Binding-site contacts:
Ligand atom O5 contacts residue ASN80 of chain 1.C at 2.4 Å (h-bond).
Ligand atom C8 contacts residue ASN80 of chain 1.C at 4.2 Å.
Ligand atom C4 contacts residue ASN80 of chain 1.C at 4.2 Å.
Ligand atom C8 contacts residue LEU79 of chain 1.C at 4.0 Å (hydrophobic).
Ligand atom C1 contacts residue HIS119 of chain 1.C at 4.0 Å.
Ligand atom C2 contacts residue ASN80 of chain 1.C at 2.4 Å.
Ligand atom C7 contacts residue ASN80 of chain 1.C at 3.7 Å.
Ligand atom C1 contacts residue ASN80 of chain 1.C at 1.4 Å.
Ligand atom O7 contacts residue ASN80 of chain 1.C at 4.2 Å.
Ligand atom N2 contacts residue ASN80 of chain 1.C at 2.9 Å (h-bond).
Ligand atom O5 contacts residue HIS119 of chain 1.C at 3.7 Å.
Ligand atom C8 contacts residue PRO78 of chain 1.C at 3.8 Å (hydrophobic).
Ligand atom C3 contacts residue ASN80 of chain 1.C at 3.8 Å.
Ligand atom C5 contacts residue ASN80 of chain 1.C at 3.6 Å.

Sequence of chain 1.C:
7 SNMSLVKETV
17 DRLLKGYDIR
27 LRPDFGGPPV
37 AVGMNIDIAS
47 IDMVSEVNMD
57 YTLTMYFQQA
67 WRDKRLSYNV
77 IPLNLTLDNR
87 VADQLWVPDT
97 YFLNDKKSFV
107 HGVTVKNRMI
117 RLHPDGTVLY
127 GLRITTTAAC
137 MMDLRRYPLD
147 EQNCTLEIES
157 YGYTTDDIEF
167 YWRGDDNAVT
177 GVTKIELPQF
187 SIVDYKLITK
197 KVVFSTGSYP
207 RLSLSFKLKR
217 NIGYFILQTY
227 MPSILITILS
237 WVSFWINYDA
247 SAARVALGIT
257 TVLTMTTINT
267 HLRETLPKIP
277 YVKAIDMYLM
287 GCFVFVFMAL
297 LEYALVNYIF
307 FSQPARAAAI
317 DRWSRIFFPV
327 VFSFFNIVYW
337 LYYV

This protein binds this small molecule.
Small molecule (SMILES): CC(=O)N[C@@H]1[C@@H](O)[C@H](O)[C@@H](CO)O[C@H]1O